Sequence of chain 1.E:
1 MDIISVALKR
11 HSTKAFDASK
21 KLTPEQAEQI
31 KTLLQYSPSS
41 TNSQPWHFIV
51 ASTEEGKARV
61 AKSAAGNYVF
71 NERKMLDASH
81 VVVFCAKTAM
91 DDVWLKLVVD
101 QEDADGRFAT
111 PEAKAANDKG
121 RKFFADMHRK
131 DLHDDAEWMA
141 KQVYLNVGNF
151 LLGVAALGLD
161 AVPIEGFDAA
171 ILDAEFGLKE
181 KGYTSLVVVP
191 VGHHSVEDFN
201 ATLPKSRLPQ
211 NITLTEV

Binding-site contacts:
Ligand atom C12 contacts residue FMN1 of chain 1.X at 3.6 Å.
Ligand atom C20 contacts residue ASN42 of chain 1.E at 3.4 Å.
Ligand atom C20 contacts residue GLU102 of chain 1.E at 3.0 Å.
Ligand atom C9 contacts residue PHE70 of chain 1.G at 3.1 Å (hydrophobic).
Ligand atom O2 contacts residue GLY166 of chain 1.G at 3.4 Å.
Ligand atom C4 contacts residue PHE70 of chain 1.G at 3.5 Å (hydrophobic).
Ligand atom C13 contacts residue FMN1 of chain 1.X at 3.6 Å.
Ligand atom C14 contacts residue FMN1 of chain 1.X at 3.4 Å.
Ligand atom C3 contacts residue THR41 of chain 1.E at 3.4 Å.
Ligand atom C5 contacts residue THR41 of chain 1.E at 3.4 Å.
Ligand atom C10 contacts residue FMN1 of chain 1.X at 3.6 Å.
Ligand atom C14 contacts residue PHE124 of chain 1.E at 3.3 Å (hydrophobic).
Ligand atom C20 contacts residue ARG121 of chain 1.E at 3.5 Å.
Ligand atom O1 contacts residue SER40 of chain 1.E at 3.5 Å (h-bond).
Ligand atom C16 contacts residue FMN1 of chain 1.X at 3.7 Å.
Ligand atom O4 contacts residue GLU102 of chain 1.E at 3.2 Å (salt-bridge).
Ligand atom C9 contacts residue FMN1 of chain 1.X at 3.5 Å.
Ligand atom C7 contacts residue LYS14 of chain 1.G at 3.2 Å.
Ligand atom C4 contacts residue FMN1 of chain 1.X at 3.5 Å.
Ligand atom C7 contacts residue FMN1 of chain 1.X at 2.7 Å.
Ligand atom C20 contacts residue FMN1 of chain 1.X at 3.5 Å.
Ligand atom O3 contacts residue ARG107 of chain 1.E at 3.1 Å (salt-bridge).
Ligand atom O4 contacts residue ASN117 of chain 1.E at 3.5 Å (h-bond).
Ligand atom C8 contacts residue FMN1 of chain 1.X at 3.3 Å.
Ligand atom C10 contacts residue PHE70 of chain 1.G at 3.1 Å (hydrophobic).
Ligand atom C16 contacts residue THR41 of chain 1.E at 3.2 Å.
Ligand atom C13 contacts residue THR41 of chain 1.E at 3.1 Å.
Ligand atom C19 contacts residue ASN117 of chain 1.E at 3.4 Å.
Ligand atom C17 contacts residue GLY166 of chain 1.G at 3.7 Å.
Ligand atom C18 contacts residue ASN117 of chain 1.E at 3.5 Å.
Ligand atom C19 contacts residue ARG107 of chain 1.E at 3.4 Å.
Ligand atom C17 contacts residue PHE124 of chain 1.E at 3.5 Å (hydrophobic).
Ligand atom N1 contacts residue LYS14 of chain 1.G at 3.4 Å (salt-bridge).
Ligand atom C3 contacts residue FMN1 of chain 1.X at 3.6 Å.
Ligand atom C16 contacts residue ARG121 of chain 1.E at 3.1 Å.
Ligand atom C6 contacts residue LYS14 of chain 1.G at 3.1 Å.
Ligand atom C18 contacts residue FMN1 of chain 1.X at 3.6 Å.
Ligand atom C9 contacts residue PHE124 of chain 1.E at 3.7 Å (hydrophobic).
Ligand atom N1 contacts residue FMN1 of chain 1.X at 3.6 Å (h-bond).
Ligand atom O2 contacts residue PHE124 of chain 1.E at 3.2 Å.

Sequence of chain 1.G:
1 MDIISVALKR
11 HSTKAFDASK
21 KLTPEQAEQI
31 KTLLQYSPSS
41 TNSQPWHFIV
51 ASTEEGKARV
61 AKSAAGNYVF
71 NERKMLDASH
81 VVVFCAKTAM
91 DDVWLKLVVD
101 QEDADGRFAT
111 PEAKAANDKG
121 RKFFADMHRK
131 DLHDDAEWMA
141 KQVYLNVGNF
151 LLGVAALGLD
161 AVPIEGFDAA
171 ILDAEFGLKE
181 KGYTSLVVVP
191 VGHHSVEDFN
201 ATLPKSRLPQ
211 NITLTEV

A protein and the small-molecule ligand that binds it are described below.
Small molecule (SMILES): COc1ccc2cc3[n+](cc2c1OC)CCc1cc2c(cc1-3)OCO2